Binding-site contacts:
Ligand atom C8 contacts residue PRO261 of chain 1.F at 3.3 Å (hydrophobic).
Ligand atom C1 contacts residue PRO261 of chain 1.F at 4.2 Å (hydrophobic).
Ligand atom O5 contacts residue ASN416 of chain 1.F at 2.4 Å (h-bond).
Ligand atom C8 contacts residue GLN263 of chain 1.F at 4.0 Å.
Ligand atom C3 contacts residue ASN416 of chain 1.F at 3.8 Å.
Ligand atom O7 contacts residue GLN263 of chain 1.F at 2.5 Å (h-bond).
Ligand atom C2 contacts residue PRO261 of chain 1.F at 4.4 Å (hydrophobic).
Ligand atom C5 contacts residue ASN416 of chain 1.F at 3.6 Å.
Ligand atom C7 contacts residue GLN263 of chain 1.F at 3.4 Å.
Ligand atom C1 contacts residue ASN416 of chain 1.F at 1.4 Å.
Ligand atom O6 contacts residue ASN416 of chain 1.F at 4.2 Å.
Ligand atom C6 contacts residue ASN416 of chain 1.F at 4.5 Å.
Ligand atom C2 contacts residue ASN416 of chain 1.F at 2.6 Å.
Ligand atom C7 contacts residue ASN416 of chain 1.F at 4.0 Å.
Ligand atom N2 contacts residue GLN263 of chain 1.F at 4.3 Å.
Ligand atom N2 contacts residue PRO261 of chain 1.F at 3.7 Å.
Ligand atom N2 contacts residue ASN416 of chain 1.F at 3.0 Å (h-bond).
Ligand atom C4 contacts residue ASN416 of chain 1.F at 4.3 Å.
Ligand atom C7 contacts residue PRO261 of chain 1.F at 4.3 Å (hydrophobic).

Sequence of chain 1.F:
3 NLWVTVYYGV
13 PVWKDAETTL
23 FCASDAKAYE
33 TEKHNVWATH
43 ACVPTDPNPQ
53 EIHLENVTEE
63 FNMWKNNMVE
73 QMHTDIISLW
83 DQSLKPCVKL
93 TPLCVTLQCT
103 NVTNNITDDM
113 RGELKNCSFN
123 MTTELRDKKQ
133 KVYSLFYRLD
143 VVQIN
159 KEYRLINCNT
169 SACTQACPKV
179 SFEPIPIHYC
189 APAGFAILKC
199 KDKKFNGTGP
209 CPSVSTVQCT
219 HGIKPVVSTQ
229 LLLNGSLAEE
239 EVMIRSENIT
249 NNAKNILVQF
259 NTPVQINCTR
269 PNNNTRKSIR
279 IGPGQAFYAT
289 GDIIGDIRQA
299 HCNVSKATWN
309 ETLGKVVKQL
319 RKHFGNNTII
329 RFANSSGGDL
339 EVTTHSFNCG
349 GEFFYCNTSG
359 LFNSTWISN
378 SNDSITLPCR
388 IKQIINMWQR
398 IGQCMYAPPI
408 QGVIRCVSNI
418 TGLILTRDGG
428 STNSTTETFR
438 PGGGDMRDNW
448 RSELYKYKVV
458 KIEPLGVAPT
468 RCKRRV

A small-molecule ligand and the protein it binds are described below.
Small molecule (SMILES): CC(=O)N[C@H]1[C@H](O[C@H]2[C@H](O)[C@@H](NC(C)=O)CO[C@@H]2CO)O[C@H](CO)[C@@H](O)[C@@H]1O